Sequence of chain 1.E:
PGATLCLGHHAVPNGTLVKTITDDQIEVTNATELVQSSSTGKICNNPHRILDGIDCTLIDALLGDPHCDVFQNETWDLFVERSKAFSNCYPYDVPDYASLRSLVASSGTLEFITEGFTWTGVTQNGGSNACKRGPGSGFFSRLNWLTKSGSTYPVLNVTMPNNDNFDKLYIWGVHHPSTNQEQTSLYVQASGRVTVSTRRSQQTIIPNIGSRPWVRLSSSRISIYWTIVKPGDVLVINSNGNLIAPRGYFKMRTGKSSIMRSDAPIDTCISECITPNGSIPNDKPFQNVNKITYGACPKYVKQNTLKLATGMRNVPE

Sequence of chain 1.F:
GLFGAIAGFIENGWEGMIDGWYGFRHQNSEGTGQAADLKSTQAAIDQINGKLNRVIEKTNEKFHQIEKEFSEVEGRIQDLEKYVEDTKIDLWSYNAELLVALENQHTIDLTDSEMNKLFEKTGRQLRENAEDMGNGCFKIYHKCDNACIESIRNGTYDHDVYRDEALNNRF

Binding-site contacts:
Ligand atom O7 contacts residue ASN32 of chain 1.E at 3.7 Å.
Ligand atom O5 contacts residue THR312 of chain 1.E at 3.4 Å (h-bond).
Ligand atom O5 contacts residue ASN32 of chain 1.E at 2.4 Å (h-bond).
Ligand atom O6 contacts residue ASN32 of chain 1.E at 4.4 Å.
Ligand atom C2 contacts residue ASN32 of chain 1.E at 2.5 Å.
Ligand atom C1 contacts residue THR312 of chain 1.E at 3.9 Å.
Ligand atom C7 contacts residue ASN32 of chain 1.E at 3.5 Å.
Ligand atom C6 contacts residue THR312 of chain 1.E at 4.5 Å.
Ligand atom C6 contacts residue ASN32 of chain 1.E at 4.5 Å.
Ligand atom C4 contacts residue ASN32 of chain 1.E at 4.3 Å.
Ligand atom C1 contacts residue ALA33 of chain 1.E at 4.5 Å (hydrophobic).
Ligand atom C1 contacts residue ASN32 of chain 1.E at 1.4 Å.
Ligand atom C6 contacts residue LEU52 of chain 1.F at 4.1 Å (hydrophobic).
Ligand atom C3 contacts residue ASN32 of chain 1.E at 3.8 Å.
Ligand atom N2 contacts residue ASN32 of chain 1.E at 2.9 Å (h-bond).
Ligand atom C5 contacts residue ASN32 of chain 1.E at 3.7 Å.

This small molecule binds to this protein.
Small molecule (SMILES): CC(=O)N[C@@H]1[C@@H](O)[C@H](O)[C@@H](CO)O[C@H]1O